Binding-site contacts:
Ligand atom N2 contacts residue VAL297 of chain 1.A at 3.2 Å (h-bond).
Ligand atom O5 contacts residue ASN285 of chain 1.A at 2.3 Å (h-bond).
Ligand atom C5 contacts residue ASN298 of chain 1.A at 4.1 Å.
Ligand atom O6 contacts residue ASN298 of chain 1.A at 4.1 Å.
Ligand atom C3 contacts residue VAL297 of chain 1.A at 4.0 Å (hydrophobic).
Ligand atom O5 contacts residue ASN298 of chain 1.A at 4.0 Å.
Ligand atom C8 contacts residue ASN285 of chain 1.A at 4.4 Å.
Ligand atom C5 contacts residue ASN285 of chain 1.A at 3.6 Å.
Ligand atom C1 contacts residue ASN298 of chain 1.A at 4.2 Å.
Ligand atom C8 contacts residue VAL297 of chain 1.A at 3.8 Å (hydrophobic).
Ligand atom C1 contacts residue VAL297 of chain 1.A at 3.5 Å (hydrophobic).
Ligand atom C4 contacts residue ASN285 of chain 1.A at 4.2 Å.
Ligand atom C7 contacts residue ASN285 of chain 1.A at 3.2 Å.
Ligand atom C2 contacts residue VAL297 of chain 1.A at 3.7 Å (hydrophobic).
Ligand atom C7 contacts residue VAL297 of chain 1.A at 3.9 Å (hydrophobic).
Ligand atom N2 contacts residue ASN285 of chain 1.A at 3.0 Å (h-bond).
Ligand atom C8 contacts residue SER45 of chain 1.A at 3.6 Å.
Ligand atom O7 contacts residue VAL297 of chain 1.A at 4.3 Å.
Ligand atom O6 contacts residue ASN285 of chain 1.A at 4.1 Å.
Ligand atom C1 contacts residue ASN285 of chain 1.A at 1.4 Å.
Ligand atom C2 contacts residue ASN285 of chain 1.A at 2.5 Å.
Ligand atom C6 contacts residue ASN298 of chain 1.A at 4.4 Å.
Ligand atom C3 contacts residue ASN285 of chain 1.A at 3.8 Å.
Ligand atom C8 contacts residue SER46 of chain 1.A at 4.3 Å.
Ligand atom O7 contacts residue ASN285 of chain 1.A at 2.9 Å (h-bond).

This small molecule binds to this protein.
Small molecule (SMILES): CC(=O)N[C@@H]1[C@@H](O)[C@H](O)[C@@H](CO)O[C@H]1O

Sequence of chain 1.A:
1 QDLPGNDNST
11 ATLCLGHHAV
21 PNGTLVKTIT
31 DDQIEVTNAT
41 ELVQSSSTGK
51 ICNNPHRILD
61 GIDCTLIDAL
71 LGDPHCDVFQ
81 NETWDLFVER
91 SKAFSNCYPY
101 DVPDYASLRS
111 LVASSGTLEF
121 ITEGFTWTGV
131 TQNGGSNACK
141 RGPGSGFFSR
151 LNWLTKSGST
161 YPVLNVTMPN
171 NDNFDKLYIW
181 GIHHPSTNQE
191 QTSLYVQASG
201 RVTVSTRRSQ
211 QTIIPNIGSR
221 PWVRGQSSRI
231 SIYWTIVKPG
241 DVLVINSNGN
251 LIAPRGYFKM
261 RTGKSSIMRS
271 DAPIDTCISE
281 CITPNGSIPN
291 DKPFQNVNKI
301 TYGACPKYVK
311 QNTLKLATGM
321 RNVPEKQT